This protein binds this small molecule.
Small molecule (SMILES): OC[C@H]1O[C@@](CO)(O[C@H]2O[C@H](CO)[C@@H](O)[C@H](O)[C@H]2O)[C@@H](O)[C@@H]1O

Binding-site contacts:
Ligand atom O4 contacts residue ALA146 of chain 1.A at 3.5 Å (h-bond).
Ligand atom O4 contacts residue MSE145 of chain 1.A at 2.7 Å (h-bond).
Ligand atom C6 contacts residue THR168 of chain 1.A at 3.9 Å.
Ligand atom O4 contacts residue GLU80 of chain 1.A at 2.5 Å (salt-bridge).
Ligand atom C4 contacts residue ALA146 of chain 1.A at 3.9 Å (hydrophobic).
Ligand atom C3 contacts residue GLU80 of chain 1.A at 3.4 Å.
Ligand atom O6 contacts residue ALA146 of chain 1.A at 3.3 Å (h-bond).
Ligand atom C4 contacts residue MSE145 of chain 1.A at 3.6 Å.
Ligand atom O3 contacts residue ARG148 of chain 1.A at 3.0 Å (salt-bridge).
Ligand atom O6 contacts residue CYS166 of chain 1.A at 3.4 Å.
Ligand atom C2 contacts residue ARG148 of chain 1.A at 4.5 Å.
Ligand atom C4 contacts residue GLU80 of chain 1.A at 3.3 Å.
Ligand atom O6 contacts residue CYS144 of chain 1.A at 2.6 Å (h-bond).
Ligand atom O6 contacts residue LYS167 of chain 1.A at 3.1 Å (salt-bridge).
Ligand atom O4 contacts residue ARG148 of chain 1.A at 4.4 Å.
Ligand atom O6 contacts residue THR168 of chain 1.A at 3.9 Å.
Ligand atom C4 contacts residue ARG148 of chain 1.A at 4.2 Å.
Ligand atom O6 contacts residue MSE145 of chain 1.A at 3.2 Å.
Ligand atom C3 contacts residue ARG148 of chain 1.A at 3.9 Å.
Ligand atom O4 contacts residue THR168 of chain 1.A at 2.8 Å (h-bond).
Ligand atom C6 contacts residue LYS167 of chain 1.A at 4.3 Å.
Ligand atom O3 contacts residue ALA146 of chain 1.A at 3.7 Å.
Ligand atom O2 contacts residue ARG148 of chain 1.A at 3.8 Å.
Ligand atom C4 contacts residue ARG148 of chain 1.A at 3.8 Å.
Ligand atom C3 contacts residue ALA146 of chain 1.A at 4.4 Å (hydrophobic).
Ligand atom O4 contacts residue TRP143 of chain 1.A at 4.2 Å.
Ligand atom O3 contacts residue SER79 of chain 1.A at 3.3 Å (h-bond).
Ligand atom C6 contacts residue TRP143 of chain 1.A at 3.7 Å (hydrophobic).
Ligand atom C5 contacts residue MSE145 of chain 1.A at 4.1 Å.
Ligand atom O4 contacts residue ARG148 of chain 1.A at 3.4 Å.
Ligand atom C6 contacts residue ALA146 of chain 1.A at 4.3 Å (hydrophobic).
Ligand atom C5 contacts residue THR168 of chain 1.A at 4.0 Å.
Ligand atom C3 contacts residue ARG148 of chain 1.A at 4.2 Å.
Ligand atom C6 contacts residue CYS166 of chain 1.A at 3.9 Å (hydrophobic).
Ligand atom C6 contacts residue MSE145 of chain 1.A at 3.5 Å.
Ligand atom C5 contacts residue TRP143 of chain 1.A at 4.5 Å (hydrophobic).
Ligand atom C4 contacts residue THR168 of chain 1.A at 3.7 Å.
Ligand atom O3 contacts residue GLU80 of chain 1.A at 2.8 Å (salt-bridge).
Ligand atom C6 contacts residue CYS144 of chain 1.A at 3.1 Å (hydrophobic).
Ligand atom C5 contacts residue ARG148 of chain 1.A at 3.8 Å.

Sequence of chain 1.A:
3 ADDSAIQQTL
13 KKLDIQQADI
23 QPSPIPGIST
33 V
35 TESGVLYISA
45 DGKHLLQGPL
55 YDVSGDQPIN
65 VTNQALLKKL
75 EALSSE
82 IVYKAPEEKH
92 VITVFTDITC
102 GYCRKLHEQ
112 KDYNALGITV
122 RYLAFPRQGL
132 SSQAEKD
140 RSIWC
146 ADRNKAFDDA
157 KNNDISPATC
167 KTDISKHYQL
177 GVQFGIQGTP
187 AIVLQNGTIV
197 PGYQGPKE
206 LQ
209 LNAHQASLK